Binding-site contacts:
Ligand atom CD contacts residue ASN87 of chain 1.A at 3.7 Å.
Ligand atom CG contacts residue LYS80 of chain 1.A at 3.5 Å.
Ligand atom OXT contacts residue LYS8 of chain 1.A at 2.7 Å (salt-bridge).
Ligand atom CG1 contacts residue TYR15 of chain 1.A at 3.6 Å (hydrophobic).
Ligand atom CB contacts residue TYR15 of chain 1.A at 3.3 Å (hydrophobic).
Ligand atom OD1 contacts residue LYS80 of chain 1.A at 2.7 Å (salt-bridge).
Ligand atom CG contacts residue GLU50 of chain 1.A at 3.8 Å.
Ligand atom CG contacts residue PHE49 of chain 1.A at 3.4 Å (hydrophobic).
Ligand atom C contacts residue ASN43 of chain 1.A at 3.8 Å.
Ligand atom CB contacts residue ARG84 of chain 1.A at 3.8 Å.
Ligand atom CB contacts residue ASN12 of chain 1.A at 3.6 Å.
Ligand atom CB contacts residue THR39 of chain 1.A at 3.5 Å.
Ligand atom CG1 contacts residue TYR27 of chain 1.A at 3.6 Å (hydrophobic).
Ligand atom OD2 contacts residue LYS80 of chain 1.A at 3.5 Å.
Ligand atom CA contacts residue ASN43 of chain 1.A at 3.5 Å.
Ligand atom C contacts residue LYS8 of chain 1.A at 3.6 Å.
Ligand atom O contacts residue ASN12 of chain 1.A at 2.6 Å (h-bond).
Ligand atom N contacts residue ARG84 of chain 1.A at 3.6 Å.
Ligand atom C contacts residue ASN43 of chain 1.A at 3.7 Å.
Ligand atom O contacts residue ASN43 of chain 1.A at 2.8 Å (h-bond).
Ligand atom CA contacts residue TYR15 of chain 1.A at 3.5 Å (hydrophobic).
Ligand atom CA contacts residue GLU50 of chain 1.A at 3.6 Å.
Ligand atom CG2 contacts residue ASN12 of chain 1.A at 3.8 Å.
Ligand atom N contacts residue TYR15 of chain 1.A at 3.5 Å (h-bond).
Ligand atom CD contacts residue ARG84 of chain 1.A at 3.8 Å.
Ligand atom CG contacts residue GLN77 of chain 1.A at 3.7 Å.
Ligand atom O contacts residue TYR15 of chain 1.A at 2.4 Å (h-bond).
Ligand atom CB contacts residue ASN43 of chain 1.A at 3.7 Å.
Ligand atom OE2 contacts residue ASN87 of chain 1.A at 2.7 Å (h-bond).
Ligand atom O contacts residue LYS8 of chain 1.A at 3.5 Å.
Ligand atom OE1 contacts residue ARG84 of chain 1.A at 2.8 Å (salt-bridge).
Ligand atom C contacts residue TYR15 of chain 1.A at 3.2 Å (hydrophobic).
Ligand atom CB contacts residue GLU50 of chain 1.A at 3.7 Å.
Ligand atom N contacts residue ASN43 of chain 1.A at 2.9 Å (h-bond).
Ligand atom C contacts residue ASN12 of chain 1.A at 3.5 Å.
Ligand atom O contacts residue ARG84 of chain 1.A at 2.8 Å (salt-bridge).
Ligand atom N contacts residue GLU50 of chain 1.A at 3.0 Å (salt-bridge).
Ligand atom CG2 contacts residue TYR15 of chain 1.A at 3.6 Å (hydrophobic).
Ligand atom C contacts residue ARG84 of chain 1.A at 3.8 Å.
Ligand atom OD2 contacts residue GLN77 of chain 1.A at 2.8 Å (h-bond).

This protein binds this small molecule.
Small molecule (SMILES): CC[C@H](C)[C@H](NC(=O)[C@@H](NC(=O)[C@H](C)NC(=O)CN)[C@@H](C)O)C(=O)N[C@@H](CCC(=O)O)C(=O)N[C@@H](CCC(=O)O)C(=O)N[C@H](C(=O)N[C@@H](CC(=O)O)C(=O)O)C(C)C

Sequence of chain 1.A:
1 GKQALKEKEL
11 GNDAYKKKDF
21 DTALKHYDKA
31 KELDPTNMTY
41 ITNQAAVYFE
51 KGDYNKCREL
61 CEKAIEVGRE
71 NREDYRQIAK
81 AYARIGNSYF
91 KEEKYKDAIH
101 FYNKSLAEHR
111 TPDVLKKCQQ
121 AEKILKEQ